Sequence of chain 1.G:
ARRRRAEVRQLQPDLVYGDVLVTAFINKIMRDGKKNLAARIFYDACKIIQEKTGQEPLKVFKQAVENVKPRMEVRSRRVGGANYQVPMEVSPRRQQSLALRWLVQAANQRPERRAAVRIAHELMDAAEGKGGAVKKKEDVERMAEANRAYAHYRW

A protein and the small-molecule ligand that binds it are described below.
Small molecule (SMILES): Nc1ccn([C@@H]2O[C@H](CO[P](=O)(O)O[C@H]3[C@@H](O)[C@H](n4ccc(=O)[nH]c4=O)O[C@@H]3CO[P](=O)(O)O[C@H]3[C@@H](O)[C@H](n4ccc(=O)[nH]c4=O)O[C@@H]3COP(=O)=O)[C@@H](O[P](=O)(O)OC[C@H]3O[C@@H](n4cnc5c(N)ncnc54)[C@H](O)[C@@H]3O[P](=O)(O)OC[C@H]3O[C@@H](n4ccc(=O)[nH]c4=O)[C@H](O)[C@@H]3O[P](=O)(O)OC[C@H]3O[C@@H](n4cnc5c(=O)nc(N)[nH]c54)[C@H](O)[C@@H]3O)[C@H]2O)c(=O)n1

Binding-site contacts:
Ligand atom C1' contacts residue MG1 of chain 1.PJ at 3.5 Å.
Ligand atom O5' contacts residue MG1 of chain 1.QJ at 4.0 Å.
Ligand atom C2' contacts residue MG1 of chain 1.QJ at 4.3 Å.
Ligand atom O3' contacts residue MG1 of chain 1.QJ at 3.5 Å.
Ligand atom C1' contacts residue MG1 of chain 1.QJ at 4.5 Å.
Ligand atom O2 contacts residue MG1 of chain 1.PJ at 4.0 Å.
Ligand atom C3' contacts residue MG1 of chain 1.QJ at 3.5 Å.
Ligand atom C2 contacts residue MG1 of chain 1.PJ at 4.4 Å.
Ligand atom C5' contacts residue MG1 of chain 1.QJ at 2.6 Å.
Ligand atom O2' contacts residue GLY80 of chain 1.G at 4.3 Å.
Ligand atom N3 contacts residue MG1 of chain 1.OJ at 4.2 Å.
Ligand atom C2' contacts residue ARG78 of chain 1.G at 4.3 Å.
Ligand atom C4 contacts residue MG1 of chain 1.OJ at 4.2 Å.
Ligand atom O4' contacts residue MG1 of chain 1.QJ at 3.5 Å.
Ligand atom O2' contacts residue MG1 of chain 1.QJ at 3.9 Å.
Ligand atom O2' contacts residue GLY81 of chain 1.G at 4.2 Å.
Ligand atom N1 contacts residue MG1 of chain 1.PJ at 4.2 Å.
Ligand atom O3' contacts residue ARG78 of chain 1.G at 4.3 Å.
Ligand atom C2' contacts residue MG1 of chain 1.PJ at 4.0 Å.
Ligand atom N4 contacts residue MG1 of chain 1.OJ at 3.3 Å.
Ligand atom O2' contacts residue ARG78 of chain 1.G at 3.0 Å (salt-bridge).
Ligand atom O2' contacts residue MG1 of chain 1.PJ at 3.8 Å.
Ligand atom C4' contacts residue MG1 of chain 1.QJ at 2.5 Å.